Binding-site contacts:
Ligand atom C3 contacts residue LYS43 of chain 1.B at 3.7 Å.
Ligand atom C20 contacts residue GLY97 of chain 1.B at 3.1 Å.
Ligand atom C2 contacts residue LYS43 of chain 1.B at 3.4 Å.
Ligand atom C2 contacts residue ASP160 of chain 1.B at 3.5 Å.
Ligand atom C contacts residue LYS43 of chain 1.B at 3.7 Å.
Ligand atom C20 contacts residue TYR93 of chain 1.B at 3.7 Å (hydrophobic).
Ligand atom C5 contacts residue VAL28 of chain 1.B at 3.7 Å (hydrophobic).
Ligand atom N4 contacts residue ALA94 of chain 1.B at 3.9 Å.
Ligand atom C16 contacts residue LEU146 of chain 1.B at 3.9 Å (hydrophobic).
Ligand atom C18 contacts residue GLU92 of chain 1.B at 3.4 Å.
Ligand atom C contacts residue VAL28 of chain 1.B at 3.9 Å (hydrophobic).
Ligand atom N4 contacts residue TYR93 of chain 1.B at 3.6 Å.
Ligand atom C19 contacts residue ALA94 of chain 1.B at 3.0 Å (hydrophobic).
Ligand atom O contacts residue LYS43 of chain 1.B at 2.6 Å (salt-bridge).
Ligand atom C6 contacts residue LEU91 of chain 1.B at 3.5 Å (hydrophobic).
Ligand atom C6 contacts residue VAL28 of chain 1.B at 3.9 Å (hydrophobic).
Ligand atom O2 contacts residue LEU20 of chain 1.B at 3.4 Å (h-bond).
Ligand atom C13 contacts residue ILE99 of chain 1.B at 3.8 Å (hydrophobic).
Ligand atom C20 contacts residue ALA94 of chain 1.B at 3.8 Å (hydrophobic).
Ligand atom C13 contacts residue LEU20 of chain 1.B at 4.0 Å (hydrophobic).
Ligand atom C10 contacts residue VAL28 of chain 1.B at 3.8 Å (hydrophobic).
Ligand atom N3 contacts residue TYR93 of chain 1.B at 3.4 Å.
Ligand atom C13 contacts residue GLU98 of chain 1.B at 3.7 Å.
Ligand atom N2 contacts residue LEU146 of chain 1.B at 3.7 Å.
Ligand atom C12 contacts residue GLY21 of chain 1.B at 4.0 Å.
Ligand atom C15 contacts residue GLY97 of chain 1.B at 3.8 Å.
Ligand atom C3 contacts residue ALA26 of chain 1.B at 3.6 Å (hydrophobic).
Ligand atom C18 contacts residue ALA41 of chain 1.B at 3.7 Å (hydrophobic).
Ligand atom O2 contacts residue ILE99 of chain 1.B at 3.8 Å.
Ligand atom C4 contacts residue ARG22 of chain 1.B at 3.6 Å.
Ligand atom C4 contacts residue GLY23 of chain 1.B at 3.9 Å.
Ligand atom C7 contacts residue ALA41 of chain 1.B at 3.9 Å (hydrophobic).
Ligand atom N3 contacts residue GLU92 of chain 1.B at 3.7 Å.
Ligand atom C7 contacts residue LEU91 of chain 1.B at 3.8 Å (hydrophobic).
Ligand atom C14 contacts residue LEU20 of chain 1.B at 3.3 Å (hydrophobic).
Ligand atom N1 contacts residue GLY97 of chain 1.B at 3.8 Å.
Ligand atom C19 contacts residue TYR93 of chain 1.B at 3.3 Å (hydrophobic).
Ligand atom C12 contacts residue LEU20 of chain 1.B at 3.3 Å (hydrophobic).
Ligand atom C7 contacts residue ILE75 of chain 1.B at 3.8 Å (hydrophobic).
Ligand atom N3 contacts residue ALA94 of chain 1.B at 3.0 Å (h-bond).

Sequence of chain 1.B:
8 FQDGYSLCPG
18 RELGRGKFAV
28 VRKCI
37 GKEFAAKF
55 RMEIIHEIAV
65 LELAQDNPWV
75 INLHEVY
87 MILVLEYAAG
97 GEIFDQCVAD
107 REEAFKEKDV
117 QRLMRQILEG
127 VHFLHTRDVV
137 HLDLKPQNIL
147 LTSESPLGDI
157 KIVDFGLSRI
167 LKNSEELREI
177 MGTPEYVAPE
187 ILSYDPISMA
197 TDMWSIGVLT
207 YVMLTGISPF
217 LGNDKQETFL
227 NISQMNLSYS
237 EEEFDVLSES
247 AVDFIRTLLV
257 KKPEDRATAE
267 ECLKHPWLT

This protein binds this small molecule.
Small molecule (SMILES): CC(C)(C)NC(=O)c1ccc2cc1OCCOCCNc1ccn3ncc-2c3n1